This small molecule binds to this protein.
Small molecule (SMILES): CC(=O)N[C@H]1[C@H](O[C@H]2[C@H](O)[C@@H](NC(C)=O)CO[C@@H]2CO)O[C@H](CO)[C@@H](O)[C@@H]1O

Sequence of chain 1.B:
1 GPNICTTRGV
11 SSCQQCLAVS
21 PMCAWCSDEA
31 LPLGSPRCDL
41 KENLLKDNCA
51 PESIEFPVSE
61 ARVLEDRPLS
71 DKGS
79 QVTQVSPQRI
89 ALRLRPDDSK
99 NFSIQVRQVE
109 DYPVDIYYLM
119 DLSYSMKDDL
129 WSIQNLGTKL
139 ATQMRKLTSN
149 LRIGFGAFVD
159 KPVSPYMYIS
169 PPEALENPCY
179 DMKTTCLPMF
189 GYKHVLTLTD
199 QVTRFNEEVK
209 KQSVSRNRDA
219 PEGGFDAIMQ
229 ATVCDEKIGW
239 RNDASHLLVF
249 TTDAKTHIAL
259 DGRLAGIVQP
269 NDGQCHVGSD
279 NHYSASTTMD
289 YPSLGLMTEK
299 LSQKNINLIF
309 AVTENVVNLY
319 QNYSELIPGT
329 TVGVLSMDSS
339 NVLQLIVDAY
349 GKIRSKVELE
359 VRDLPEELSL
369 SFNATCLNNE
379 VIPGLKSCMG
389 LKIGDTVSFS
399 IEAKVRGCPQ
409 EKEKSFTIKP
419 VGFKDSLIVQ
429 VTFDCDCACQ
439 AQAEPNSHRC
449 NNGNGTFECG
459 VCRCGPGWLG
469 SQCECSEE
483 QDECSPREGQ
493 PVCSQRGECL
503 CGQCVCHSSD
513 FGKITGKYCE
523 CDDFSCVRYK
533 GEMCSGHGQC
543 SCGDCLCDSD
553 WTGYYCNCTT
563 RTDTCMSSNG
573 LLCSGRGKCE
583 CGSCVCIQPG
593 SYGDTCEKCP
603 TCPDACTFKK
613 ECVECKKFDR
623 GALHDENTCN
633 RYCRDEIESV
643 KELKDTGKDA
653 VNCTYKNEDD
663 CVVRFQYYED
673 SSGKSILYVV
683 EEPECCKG

Binding-site contacts:
Ligand atom O6 contacts residue LYS695 of chain 1.A at 1.3 Å.
Ligand atom O6 contacts residue ASN696 of chain 1.A at 0.7 Å (h-bond).
Ligand atom C5 contacts residue LYS694 of chain 1.A at 1.6 Å.
Ligand atom C3 contacts residue GLU640 of chain 1.A at 0.8 Å.
Ligand atom O3 contacts residue GLU642 of chain 1.A at 1.7 Å (salt-bridge).
Ligand atom C7 contacts residue ASN639 of chain 1.A at 1.8 Å.
Ligand atom C7 contacts residue GLU642 of chain 1.A at 1.6 Å.
Ligand atom C6 contacts residue GLN611 of chain 1.A at 1.1 Å.
Ligand atom C8 contacts residue GLU642 of chain 1.A at 1.9 Å.
Ligand atom C2 contacts residue GLU640 of chain 1.A at 1.2 Å.
Ligand atom C5 contacts residue LYS695 of chain 1.A at 1.6 Å.
Ligand atom O7 contacts residue GLN595 of chain 1.A at 1.3 Å.
Ligand atom O7 contacts residue GLU642 of chain 1.A at 1.9 Å.
Ligand atom C4 contacts residue GLN611 of chain 1.A at 1.8 Å.
Ligand atom N2 contacts residue ASN639 of chain 1.A at 1.0 Å (h-bond).
Ligand atom C5 contacts residue GLY641 of chain 1.A at 1.6 Å.
Ligand atom O5 contacts residue ASN639 of chain 1.A at 1.4 Å (h-bond).
Ligand atom C4 contacts residue GLU640 of chain 1.A at 1.7 Å.
Ligand atom C7 contacts residue GLN595 of chain 1.A at 0.5 Å.
Ligand atom C3 contacts residue GLY641 of chain 1.A at 1.3 Å.
Ligand atom C1 contacts residue ASN639 of chain 1.A at 1.4 Å.
Ligand atom O5 contacts residue LYS694 of chain 1.A at 1.9 Å.
Ligand atom C6 contacts residue LYS694 of chain 1.A at 1.7 Å.
Ligand atom O4 contacts residue ASN639 of chain 1.A at 1.7 Å.
Ligand atom O5 contacts residue GLY641 of chain 1.A at 1.6 Å (h-bond).
Ligand atom C1 contacts residue GLU640 of chain 1.A at 1.8 Å.
Ligand atom O3 contacts residue GLY641 of chain 1.A at 0.7 Å (h-bond).
Ligand atom O6 contacts residue GLN611 of chain 1.A at 1.9 Å (h-bond).
Ligand atom C8 contacts residue ALA697 of chain 1.A at 1.8 Å (hydrophobic).
Ligand atom O5 contacts residue LYS695 of chain 1.A at 0.6 Å.
Ligand atom C1 contacts residue ASN452 of chain 1.B at 1.4 Å.
Ligand atom N2 contacts residue GLN595 of chain 1.A at 1.6 Å (h-bond).
Ligand atom O7 contacts residue ALA638 of chain 1.A at 1.6 Å.
Ligand atom O7 contacts residue ASN639 of chain 1.A at 1.0 Å (h-bond).
Ligand atom N2 contacts residue GLU642 of chain 1.A at 1.8 Å.
Ligand atom C2 contacts residue ASN639 of chain 1.A at 0.4 Å.
Ligand atom C1 contacts residue LYS695 of chain 1.A at 1.3 Å.
Ligand atom C3 contacts residue ASN639 of chain 1.A at 1.8 Å.
Ligand atom C8 contacts residue GLN595 of chain 1.A at 1.4 Å.
Ligand atom N2 contacts residue GLY643 of chain 1.A at 1.6 Å (h-bond).

Sequence of chain 1.A:
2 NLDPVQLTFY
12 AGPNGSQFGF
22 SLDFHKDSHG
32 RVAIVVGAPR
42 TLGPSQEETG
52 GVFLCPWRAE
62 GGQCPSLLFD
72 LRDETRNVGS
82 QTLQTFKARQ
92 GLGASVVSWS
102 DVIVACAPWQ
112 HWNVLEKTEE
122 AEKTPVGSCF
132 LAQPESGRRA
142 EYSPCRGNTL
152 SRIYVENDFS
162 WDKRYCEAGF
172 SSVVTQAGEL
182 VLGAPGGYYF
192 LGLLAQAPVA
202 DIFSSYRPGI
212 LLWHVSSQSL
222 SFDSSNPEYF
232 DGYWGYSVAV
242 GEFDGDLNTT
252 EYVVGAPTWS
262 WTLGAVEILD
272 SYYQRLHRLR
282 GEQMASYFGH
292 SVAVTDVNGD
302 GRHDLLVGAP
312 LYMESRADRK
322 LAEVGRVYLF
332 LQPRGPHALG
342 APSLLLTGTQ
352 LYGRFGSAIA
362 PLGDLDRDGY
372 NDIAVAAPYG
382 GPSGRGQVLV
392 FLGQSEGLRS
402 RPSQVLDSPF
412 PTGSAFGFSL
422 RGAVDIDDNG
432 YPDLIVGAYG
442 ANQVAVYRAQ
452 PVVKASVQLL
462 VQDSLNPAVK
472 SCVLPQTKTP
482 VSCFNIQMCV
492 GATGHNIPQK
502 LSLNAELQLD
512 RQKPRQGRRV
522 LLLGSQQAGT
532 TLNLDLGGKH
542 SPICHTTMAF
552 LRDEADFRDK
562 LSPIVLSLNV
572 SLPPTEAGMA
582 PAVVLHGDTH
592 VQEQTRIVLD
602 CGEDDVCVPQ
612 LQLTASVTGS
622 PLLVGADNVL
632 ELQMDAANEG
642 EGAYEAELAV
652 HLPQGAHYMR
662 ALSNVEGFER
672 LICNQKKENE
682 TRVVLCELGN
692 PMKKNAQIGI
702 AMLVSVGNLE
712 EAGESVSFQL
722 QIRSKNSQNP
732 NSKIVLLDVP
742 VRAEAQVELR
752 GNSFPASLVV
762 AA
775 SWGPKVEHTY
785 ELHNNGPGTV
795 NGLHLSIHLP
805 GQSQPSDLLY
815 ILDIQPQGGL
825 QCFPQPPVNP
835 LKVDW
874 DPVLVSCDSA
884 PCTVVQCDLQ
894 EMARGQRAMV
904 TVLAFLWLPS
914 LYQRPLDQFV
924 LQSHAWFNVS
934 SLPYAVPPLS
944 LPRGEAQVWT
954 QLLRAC